The protein below binds the small molecule below.
Small molecule (SMILES): CC(=O)N[C@@H]1[C@@H](O)[C@H](O)[C@@H](CO)O[C@H]1O

Sequence of chain 1.B:
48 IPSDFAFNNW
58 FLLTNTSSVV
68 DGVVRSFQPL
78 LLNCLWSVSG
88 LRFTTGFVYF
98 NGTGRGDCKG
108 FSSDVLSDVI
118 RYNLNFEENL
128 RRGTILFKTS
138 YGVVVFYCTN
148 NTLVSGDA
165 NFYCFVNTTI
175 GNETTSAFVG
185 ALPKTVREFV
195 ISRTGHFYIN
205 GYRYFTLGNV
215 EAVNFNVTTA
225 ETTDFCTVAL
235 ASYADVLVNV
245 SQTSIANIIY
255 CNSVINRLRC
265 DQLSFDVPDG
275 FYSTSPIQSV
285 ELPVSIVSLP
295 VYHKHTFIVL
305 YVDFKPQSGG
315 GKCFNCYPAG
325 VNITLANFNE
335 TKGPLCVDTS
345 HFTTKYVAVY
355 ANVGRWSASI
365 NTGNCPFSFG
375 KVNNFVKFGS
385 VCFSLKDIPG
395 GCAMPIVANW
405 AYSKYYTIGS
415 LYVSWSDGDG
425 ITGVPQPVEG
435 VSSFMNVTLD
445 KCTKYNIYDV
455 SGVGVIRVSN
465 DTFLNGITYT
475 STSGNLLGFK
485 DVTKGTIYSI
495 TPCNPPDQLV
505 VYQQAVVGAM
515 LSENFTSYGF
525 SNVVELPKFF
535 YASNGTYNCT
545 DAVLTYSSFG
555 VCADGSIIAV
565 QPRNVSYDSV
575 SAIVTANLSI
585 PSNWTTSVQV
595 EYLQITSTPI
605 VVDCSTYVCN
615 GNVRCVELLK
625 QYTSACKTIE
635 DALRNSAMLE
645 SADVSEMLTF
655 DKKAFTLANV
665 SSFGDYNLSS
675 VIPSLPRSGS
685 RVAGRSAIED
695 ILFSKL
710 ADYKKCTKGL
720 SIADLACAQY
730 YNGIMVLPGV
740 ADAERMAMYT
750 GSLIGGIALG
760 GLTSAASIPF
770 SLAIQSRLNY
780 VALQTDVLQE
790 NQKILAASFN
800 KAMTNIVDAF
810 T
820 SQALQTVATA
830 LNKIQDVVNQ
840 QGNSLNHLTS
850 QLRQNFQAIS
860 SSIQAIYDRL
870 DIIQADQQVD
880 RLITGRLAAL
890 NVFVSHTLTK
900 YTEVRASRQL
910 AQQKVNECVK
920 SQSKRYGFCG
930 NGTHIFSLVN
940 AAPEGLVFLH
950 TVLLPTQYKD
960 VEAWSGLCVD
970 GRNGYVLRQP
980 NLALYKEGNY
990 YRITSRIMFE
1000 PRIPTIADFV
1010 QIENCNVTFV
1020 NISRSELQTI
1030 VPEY

Binding-site contacts:
Ligand atom C4 contacts residue ASN122 of chain 1.B at 4.0 Å.
Ligand atom O6 contacts residue THR227 of chain 1.B at 3.2 Å.
Ligand atom C2 contacts residue ASN122 of chain 1.B at 2.4 Å.
Ligand atom C7 contacts residue ASN122 of chain 1.B at 3.5 Å.
Ligand atom C8 contacts residue ASN122 of chain 1.B at 3.3 Å.
Ligand atom C3 contacts residue ASN122 of chain 1.B at 3.7 Å.
Ligand atom C5 contacts residue ASN122 of chain 1.B at 3.5 Å.
Ligand atom C6 contacts residue ASN122 of chain 1.B at 4.4 Å.
Ligand atom C1 contacts residue CYS230 of chain 1.B at 3.4 Å (hydrophobic).
Ligand atom C6 contacts residue THR227 of chain 1.B at 3.5 Å.
Ligand atom O7 contacts residue CYS230 of chain 1.B at 3.8 Å.
Ligand atom O5 contacts residue CYS230 of chain 1.B at 4.3 Å.
Ligand atom C4 contacts residue THR227 of chain 1.B at 4.4 Å.
Ligand atom C2 contacts residue CYS230 of chain 1.B at 3.6 Å (hydrophobic).
Ligand atom C7 contacts residue CYS230 of chain 1.B at 3.0 Å (hydrophobic).
Ligand atom O5 contacts residue ASN122 of chain 1.B at 2.1 Å (h-bond).
Ligand atom C1 contacts residue ASN122 of chain 1.B at 1.4 Å.
Ligand atom N2 contacts residue ASN122 of chain 1.B at 3.0 Å (h-bond).
Ligand atom C8 contacts residue CYS230 of chain 1.B at 2.4 Å (hydrophobic).
Ligand atom N2 contacts residue CYS230 of chain 1.B at 3.5 Å (h-bond).